The protein below binds the small molecule below.
Small molecule (SMILES): NCCC[C@H](N)C(=O)O

Binding-site contacts:
Ligand atom N contacts residue HIS1039 of chain 1.A at 4.0 Å.
Ligand atom CG contacts residue GLU783 of chain 1.A at 4.2 Å.
Ligand atom O contacts residue TYR1040 of chain 1.A at 3.8 Å.
Ligand atom CG contacts residue VAL893 of chain 1.A at 4.4 Å (hydrophobic).
Ligand atom NE contacts residue GLU892 of chain 1.A at 2.7 Å (salt-bridge).
Ligand atom CD contacts residue LEU907 of chain 1.A at 3.5 Å (hydrophobic).
Ligand atom NE contacts residue VAL893 of chain 1.A at 4.0 Å.
Ligand atom O contacts residue THR1043 of chain 1.A at 4.4 Å.
Ligand atom CG contacts residue LEU895 of chain 1.A at 3.7 Å (hydrophobic).
Ligand atom NE contacts residue ALA793 of chain 1.A at 3.8 Å.
Ligand atom OXT contacts residue THR1042 of chain 1.A at 2.8 Å (h-bond).
Ligand atom NE contacts residue SER792 of chain 1.A at 4.1 Å.
Ligand atom CG contacts residue GLU892 of chain 1.A at 4.1 Å.
Ligand atom NE contacts residue GLU783 of chain 1.A at 2.6 Å (salt-bridge).
Ligand atom O contacts residue THR1042 of chain 1.A at 2.9 Å (h-bond).
Ligand atom CD contacts residue ASP791 of chain 1.A at 3.1 Å.
Ligand atom OXT contacts residue TYR1040 of chain 1.A at 4.2 Å.
Ligand atom O contacts residue LEU907 of chain 1.A at 4.3 Å.
Ligand atom C contacts residue LEU907 of chain 1.A at 4.0 Å (hydrophobic).
Ligand atom CG contacts residue LEU907 of chain 1.A at 4.2 Å (hydrophobic).
Ligand atom N contacts residue TYR1040 of chain 1.A at 2.8 Å (h-bond).
Ligand atom C contacts residue THR1042 of chain 1.A at 3.5 Å.
Ligand atom CB contacts residue GLU783 of chain 1.A at 3.9 Å.
Ligand atom CA contacts residue TYR1040 of chain 1.A at 3.8 Å (hydrophobic).
Ligand atom C contacts residue TYR1040 of chain 1.A at 3.9 Å (hydrophobic).
Ligand atom CD contacts residue LEU895 of chain 1.A at 4.2 Å (hydrophobic).
Ligand atom CD contacts residue GLU783 of chain 1.A at 3.3 Å.
Ligand atom CD contacts residue GLU892 of chain 1.A at 3.8 Å.
Ligand atom C contacts residue ASP1041 of chain 1.A at 4.0 Å.
Ligand atom CB contacts residue LEU907 of chain 1.A at 4.2 Å (hydrophobic).
Ligand atom NE contacts residue ASP791 of chain 1.A at 3.2 Å (salt-bridge).
Ligand atom N contacts residue ASP1041 of chain 1.A at 3.5 Å (salt-bridge).
Ligand atom O contacts residue ASP1041 of chain 1.A at 3.2 Å.
Ligand atom CD contacts residue VAL893 of chain 1.A at 3.9 Å (hydrophobic).
Ligand atom OXT contacts residue LEU907 of chain 1.A at 3.6 Å.

Sequence of chain 1.A:
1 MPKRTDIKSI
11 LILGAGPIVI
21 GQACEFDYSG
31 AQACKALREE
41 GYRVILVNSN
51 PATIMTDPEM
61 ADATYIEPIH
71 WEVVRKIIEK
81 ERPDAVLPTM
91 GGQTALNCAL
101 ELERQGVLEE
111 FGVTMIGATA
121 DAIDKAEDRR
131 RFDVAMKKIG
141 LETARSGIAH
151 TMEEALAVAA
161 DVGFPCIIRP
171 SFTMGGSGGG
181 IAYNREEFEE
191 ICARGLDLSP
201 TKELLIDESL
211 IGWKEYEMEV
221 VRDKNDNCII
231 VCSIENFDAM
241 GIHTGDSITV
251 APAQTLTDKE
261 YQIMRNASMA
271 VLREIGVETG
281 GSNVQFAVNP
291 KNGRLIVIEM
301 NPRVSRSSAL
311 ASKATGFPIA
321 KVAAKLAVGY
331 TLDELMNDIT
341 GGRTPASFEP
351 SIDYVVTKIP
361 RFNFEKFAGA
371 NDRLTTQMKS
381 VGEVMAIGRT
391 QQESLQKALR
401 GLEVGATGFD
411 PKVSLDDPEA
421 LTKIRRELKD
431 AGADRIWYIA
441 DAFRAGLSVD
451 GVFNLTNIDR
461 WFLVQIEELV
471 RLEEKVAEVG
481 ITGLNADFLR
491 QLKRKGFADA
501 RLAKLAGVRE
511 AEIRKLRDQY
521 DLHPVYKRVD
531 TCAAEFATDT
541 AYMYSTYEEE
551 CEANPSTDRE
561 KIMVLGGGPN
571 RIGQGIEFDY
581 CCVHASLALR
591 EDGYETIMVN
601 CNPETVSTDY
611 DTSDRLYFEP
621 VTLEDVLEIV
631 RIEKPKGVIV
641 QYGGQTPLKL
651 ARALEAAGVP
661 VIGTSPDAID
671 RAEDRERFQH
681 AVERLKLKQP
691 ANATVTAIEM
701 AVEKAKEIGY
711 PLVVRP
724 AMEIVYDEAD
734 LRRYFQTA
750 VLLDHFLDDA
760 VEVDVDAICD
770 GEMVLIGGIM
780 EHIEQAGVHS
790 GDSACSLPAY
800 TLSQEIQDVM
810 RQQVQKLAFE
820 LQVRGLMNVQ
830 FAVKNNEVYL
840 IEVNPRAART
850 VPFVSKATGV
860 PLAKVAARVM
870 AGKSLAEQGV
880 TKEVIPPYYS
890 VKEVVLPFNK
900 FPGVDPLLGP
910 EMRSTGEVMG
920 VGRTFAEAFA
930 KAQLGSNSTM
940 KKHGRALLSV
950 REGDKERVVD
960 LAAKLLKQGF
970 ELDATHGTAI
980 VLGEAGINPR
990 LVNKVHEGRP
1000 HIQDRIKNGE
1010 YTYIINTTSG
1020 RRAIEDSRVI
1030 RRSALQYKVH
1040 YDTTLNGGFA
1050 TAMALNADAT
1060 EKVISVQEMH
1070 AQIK